Sequence of chain 2.C:
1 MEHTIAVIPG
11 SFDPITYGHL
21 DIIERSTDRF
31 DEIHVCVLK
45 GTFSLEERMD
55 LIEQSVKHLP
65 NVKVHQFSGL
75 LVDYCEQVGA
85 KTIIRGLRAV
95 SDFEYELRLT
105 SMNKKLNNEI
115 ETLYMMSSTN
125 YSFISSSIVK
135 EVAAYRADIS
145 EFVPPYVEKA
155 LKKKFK

Binding-site contacts:
Ligand atom C1 contacts residue ADP1 of chain 2.K at 2.9 Å.
Ligand atom C23 contacts residue GLY73 of chain 2.C at 3.9 Å.
Ligand atom O6 contacts residue LEU75 of chain 2.C at 3.4 Å.
Ligand atom C30 contacts residue LEU75 of chain 2.C at 3.4 Å (hydrophobic).
Ligand atom O6 contacts residue PRO9 of chain 2.C at 3.8 Å.
Ligand atom C7 contacts residue ASN107 of chain 2.C at 3.1 Å.
Ligand atom C5 contacts residue LEU103 of chain 2.C at 3.9 Å (hydrophobic).
Ligand atom C7 contacts residue LEU75 of chain 2.C at 3.9 Å (hydrophobic).
Ligand atom C4 contacts residue ARG89 of chain 2.C at 4.0 Å.
Ligand atom CL9 contacts residue PHE71 of chain 2.C at 3.9 Å.
Ligand atom C14 contacts residue MET106 of chain 2.C at 3.6 Å (hydrophobic).
Ligand atom CL7 contacts residue VAL37 of chain 2.C at 3.7 Å.
Ligand atom N8 contacts residue LEU103 of chain 2.C at 4.0 Å.
Ligand atom C17 contacts residue ASN107 of chain 2.C at 4.0 Å.
Ligand atom C26 contacts residue LEU38 of chain 2.C at 4.0 Å (hydrophobic).
Ligand atom C30 contacts residue LEU74 of chain 2.C at 4.0 Å (hydrophobic).
Ligand atom N8 contacts residue LEU75 of chain 2.C at 3.8 Å.
Ligand atom C15 contacts residue VAL136 of chain 2.A at 3.7 Å (hydrophobic).
Ligand atom C23 contacts residue LEU75 of chain 2.C at 4.0 Å (hydrophobic).
Ligand atom C19 contacts residue LEU75 of chain 2.C at 4.0 Å (hydrophobic).
Ligand atom C16 contacts residue LEU74 of chain 2.C at 3.5 Å (hydrophobic).
Ligand atom C23 contacts residue LEU38 of chain 2.C at 3.8 Å (hydrophobic).
Ligand atom N21 contacts residue GLU135 of chain 2.A at 3.5 Å (salt-bridge).
Ligand atom CL7 contacts residue PRO9 of chain 2.C at 3.6 Å.
Ligand atom CL7 contacts residue CYS36 of chain 2.C at 3.0 Å.
Ligand atom O20 contacts residue LEU75 of chain 2.C at 2.8 Å (h-bond).
Ligand atom C30 contacts residue GLY73 of chain 2.C at 3.1 Å.
Ligand atom C13 contacts residue ASN107 of chain 2.C at 3.5 Å.
Ligand atom C22 contacts residue GLY73 of chain 2.C at 3.7 Å.
Ligand atom C13 contacts residue LEU103 of chain 2.C at 3.9 Å (hydrophobic).
Ligand atom CL7 contacts residue LEU38 of chain 2.C at 3.6 Å.
Ligand atom O20 contacts residue LEU74 of chain 2.C at 3.8 Å.
Ligand atom C15 contacts residue GLU135 of chain 2.A at 4.0 Å.
Ligand atom C14 contacts residue ASN107 of chain 2.C at 3.6 Å.
Ligand atom C30 contacts residue LEU38 of chain 2.C at 3.6 Å (hydrophobic).
Ligand atom O6 contacts residue ARG89 of chain 2.C at 3.6 Å (salt-bridge).
Ligand atom C22 contacts residue TYR139 of chain 2.A at 3.9 Å (hydrophobic).
Ligand atom CL7 contacts residue GLY10 of chain 2.C at 3.9 Å.
Ligand atom C5 contacts residue LEU75 of chain 2.C at 3.6 Å (hydrophobic).
Ligand atom N8 contacts residue ASN107 of chain 2.C at 3.3 Å (h-bond).

Sequence of chain 2.A:
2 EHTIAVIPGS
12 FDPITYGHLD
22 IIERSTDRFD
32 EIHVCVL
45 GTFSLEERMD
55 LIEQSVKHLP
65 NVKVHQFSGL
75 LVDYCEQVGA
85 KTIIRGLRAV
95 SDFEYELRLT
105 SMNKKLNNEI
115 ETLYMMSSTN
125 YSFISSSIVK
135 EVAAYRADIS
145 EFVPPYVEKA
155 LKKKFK

A protein and the small-molecule ligand that binds it are described below.
Small molecule (SMILES): COc1cc(OC)nc([C@@H]2CCCC[C@H]2C(=O)NCc2ccc(Cl)c(Cl)c2)n1